Binding-site contacts:
Ligand atom C8 contacts residue SER112 of chain 1.C at 3.6 Å.
Ligand atom C7 contacts residue ASN165 of chain 1.C at 2.8 Å.
Ligand atom C1 contacts residue ASN165 of chain 1.C at 3.3 Å.
Ligand atom C8 contacts residue ASN165 of chain 1.C at 3.4 Å.
Ligand atom C1 contacts residue ASN164 of chain 1.C at 4.0 Å.
Ligand atom N2 contacts residue ASN165 of chain 1.C at 2.7 Å (h-bond).
Ligand atom C2 contacts residue ASN165 of chain 1.C at 3.1 Å.
Ligand atom C3 contacts residue ASN165 of chain 1.C at 4.4 Å.
Ligand atom O5 contacts residue ASN165 of chain 1.C at 4.3 Å.
Ligand atom C1 contacts residue ALA163 of chain 1.C at 3.8 Å (hydrophobic).
Ligand atom O7 contacts residue ASN165 of chain 1.C at 2.8 Å (h-bond).

Sequence of chain 1.C:
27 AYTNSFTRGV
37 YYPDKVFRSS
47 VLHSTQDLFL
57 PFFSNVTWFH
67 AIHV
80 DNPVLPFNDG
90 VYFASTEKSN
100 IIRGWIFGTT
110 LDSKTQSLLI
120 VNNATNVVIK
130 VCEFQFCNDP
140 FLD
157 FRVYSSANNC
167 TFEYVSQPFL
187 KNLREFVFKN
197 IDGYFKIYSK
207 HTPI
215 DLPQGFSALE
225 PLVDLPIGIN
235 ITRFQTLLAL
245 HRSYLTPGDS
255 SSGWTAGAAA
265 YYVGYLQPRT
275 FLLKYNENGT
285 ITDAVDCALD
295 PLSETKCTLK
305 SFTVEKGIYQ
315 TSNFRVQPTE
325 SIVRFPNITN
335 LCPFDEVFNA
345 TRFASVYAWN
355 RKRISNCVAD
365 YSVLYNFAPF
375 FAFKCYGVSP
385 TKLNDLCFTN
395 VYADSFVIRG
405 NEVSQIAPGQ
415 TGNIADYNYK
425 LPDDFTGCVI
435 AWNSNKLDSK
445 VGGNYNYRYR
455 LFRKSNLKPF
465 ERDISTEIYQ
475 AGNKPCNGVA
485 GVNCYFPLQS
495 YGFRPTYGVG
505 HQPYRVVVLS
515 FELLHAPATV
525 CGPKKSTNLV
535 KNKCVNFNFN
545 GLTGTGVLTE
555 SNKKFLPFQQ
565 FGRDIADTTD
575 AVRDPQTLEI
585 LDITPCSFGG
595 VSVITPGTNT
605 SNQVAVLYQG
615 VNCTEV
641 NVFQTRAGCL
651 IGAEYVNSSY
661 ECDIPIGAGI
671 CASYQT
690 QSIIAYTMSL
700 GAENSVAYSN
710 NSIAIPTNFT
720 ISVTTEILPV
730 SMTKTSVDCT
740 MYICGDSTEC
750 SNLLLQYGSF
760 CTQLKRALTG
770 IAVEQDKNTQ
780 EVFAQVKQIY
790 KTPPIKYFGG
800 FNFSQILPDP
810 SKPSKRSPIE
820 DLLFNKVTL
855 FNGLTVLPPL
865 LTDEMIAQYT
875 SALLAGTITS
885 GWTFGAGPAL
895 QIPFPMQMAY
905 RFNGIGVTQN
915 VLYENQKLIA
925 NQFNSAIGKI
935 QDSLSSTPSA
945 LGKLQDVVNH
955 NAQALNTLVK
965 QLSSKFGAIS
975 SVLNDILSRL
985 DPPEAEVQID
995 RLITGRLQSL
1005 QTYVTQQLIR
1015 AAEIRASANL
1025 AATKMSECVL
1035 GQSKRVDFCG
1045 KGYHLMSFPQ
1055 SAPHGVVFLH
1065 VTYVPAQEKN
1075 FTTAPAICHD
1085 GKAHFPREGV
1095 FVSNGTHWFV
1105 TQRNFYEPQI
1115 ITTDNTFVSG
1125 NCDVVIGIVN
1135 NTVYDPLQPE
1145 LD

This small molecule binds to this protein.
Small molecule (SMILES): CC(=O)N[C@@H]1[C@@H](O)[C@H](O)[C@@H](CO)O[C@H]1O